A small-molecule ligand and the protein it binds are described below.
Small molecule (SMILES): CC(=O)N[C@H]1[C@H](O[C@H]2[C@H](O)[C@@H](NC(C)=O)CO[C@@H]2CO)O[C@H](CO)[C@@H](O[C@@H]2O[C@H](CO)[C@@H](O)[C@H](O[C@H]3O[C@H](CO)[C@@H](O)[C@H](O)[C@@H]3O)[C@@H]2O)[C@@H]1O

Sequence of chain 2.B:
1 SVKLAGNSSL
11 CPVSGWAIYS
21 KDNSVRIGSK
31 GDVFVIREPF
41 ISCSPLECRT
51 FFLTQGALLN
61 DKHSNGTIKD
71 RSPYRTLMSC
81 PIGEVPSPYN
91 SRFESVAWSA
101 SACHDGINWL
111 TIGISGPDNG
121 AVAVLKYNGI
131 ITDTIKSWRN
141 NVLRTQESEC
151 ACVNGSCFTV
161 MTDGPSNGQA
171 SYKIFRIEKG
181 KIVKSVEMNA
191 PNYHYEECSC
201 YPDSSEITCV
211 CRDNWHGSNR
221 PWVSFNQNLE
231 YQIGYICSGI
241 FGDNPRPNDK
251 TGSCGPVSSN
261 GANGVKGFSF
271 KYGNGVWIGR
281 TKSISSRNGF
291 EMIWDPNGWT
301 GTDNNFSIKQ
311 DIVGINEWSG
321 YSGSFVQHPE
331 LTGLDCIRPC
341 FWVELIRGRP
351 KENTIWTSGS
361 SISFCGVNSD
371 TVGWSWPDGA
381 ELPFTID

Binding-site contacts:
Ligand atom O7 contacts residue ASN65 of chain 2.B at 3.1 Å (h-bond).
Ligand atom C7 contacts residue ASN65 of chain 2.B at 3.3 Å.
Ligand atom C3 contacts residue ASN65 of chain 2.B at 3.7 Å.
Ligand atom O7 contacts residue LYS62 of chain 2.B at 3.6 Å.
Ligand atom C8 contacts residue ILE386 of chain 2.B at 3.6 Å (hydrophobic).
Ligand atom C1 contacts residue ASN65 of chain 2.B at 1.4 Å.
Ligand atom C8 contacts residue LYS62 of chain 2.B at 3.8 Å.
Ligand atom N2 contacts residue ASN65 of chain 2.B at 3.0 Å (h-bond).
Ligand atom C7 contacts residue ILE355 of chain 2.B at 4.0 Å (hydrophobic).
Ligand atom C4 contacts residue ASN65 of chain 2.B at 4.2 Å.
Ligand atom C5 contacts residue ASN65 of chain 2.B at 3.6 Å.
Ligand atom C8 contacts residue ILE355 of chain 2.B at 3.9 Å (hydrophobic).
Ligand atom O5 contacts residue ASN65 of chain 2.B at 2.3 Å (h-bond).
Ligand atom C1 contacts residue ILE355 of chain 2.B at 4.3 Å (hydrophobic).
Ligand atom C7 contacts residue LYS62 of chain 2.B at 4.1 Å.
Ligand atom C2 contacts residue ASN65 of chain 2.B at 2.4 Å.
Ligand atom N2 contacts residue ILE355 of chain 2.B at 4.0 Å.